A protein and the small-molecule ligand that binds it are described below.
Small molecule (SMILES): CC(=O)N[C@@H]1[C@@H](O)[C@H](O)[C@@H](CO)O[C@H]1O

Sequence of chain 1.A:
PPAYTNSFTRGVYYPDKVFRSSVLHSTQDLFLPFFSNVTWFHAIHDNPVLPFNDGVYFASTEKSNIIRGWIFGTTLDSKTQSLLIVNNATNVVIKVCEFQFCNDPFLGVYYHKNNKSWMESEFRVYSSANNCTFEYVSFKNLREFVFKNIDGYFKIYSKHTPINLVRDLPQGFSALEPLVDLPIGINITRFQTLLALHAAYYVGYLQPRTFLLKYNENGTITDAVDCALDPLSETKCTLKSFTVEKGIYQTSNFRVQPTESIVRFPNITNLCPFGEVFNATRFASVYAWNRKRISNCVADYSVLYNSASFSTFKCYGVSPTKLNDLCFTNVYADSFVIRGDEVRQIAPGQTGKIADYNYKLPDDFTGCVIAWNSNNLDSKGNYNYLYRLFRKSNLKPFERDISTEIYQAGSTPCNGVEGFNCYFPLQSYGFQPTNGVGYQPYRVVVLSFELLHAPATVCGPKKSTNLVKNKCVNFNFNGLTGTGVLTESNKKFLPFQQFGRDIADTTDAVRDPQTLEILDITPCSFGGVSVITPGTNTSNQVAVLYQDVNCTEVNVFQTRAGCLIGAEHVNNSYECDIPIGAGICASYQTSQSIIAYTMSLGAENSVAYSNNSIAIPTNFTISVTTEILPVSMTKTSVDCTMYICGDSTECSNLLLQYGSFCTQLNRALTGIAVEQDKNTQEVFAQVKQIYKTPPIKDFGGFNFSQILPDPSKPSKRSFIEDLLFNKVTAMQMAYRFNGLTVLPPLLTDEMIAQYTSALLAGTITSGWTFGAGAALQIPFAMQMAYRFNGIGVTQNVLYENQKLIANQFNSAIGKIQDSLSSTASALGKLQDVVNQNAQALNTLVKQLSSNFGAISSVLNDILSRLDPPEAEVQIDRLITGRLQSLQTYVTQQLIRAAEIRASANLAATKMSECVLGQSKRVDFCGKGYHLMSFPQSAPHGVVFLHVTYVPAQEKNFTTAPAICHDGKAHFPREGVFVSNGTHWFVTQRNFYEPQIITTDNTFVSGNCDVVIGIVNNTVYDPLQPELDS

Binding-site contacts:
Ligand atom C1 contacts residue GLU154 of chain 1.A at 3.7 Å.
Ligand atom N2 contacts residue ALA123 of chain 1.A at 3.7 Å.
Ligand atom C8 contacts residue ASN125 of chain 1.A at 3.2 Å.
Ligand atom O7 contacts residue ASN125 of chain 1.A at 2.8 Å (h-bond).
Ligand atom O7 contacts residue ASN122 of chain 1.A at 3.2 Å (h-bond).
Ligand atom O7 contacts residue ALA123 of chain 1.A at 3.6 Å.
Ligand atom O5 contacts residue PHE157 of chain 1.A at 3.1 Å.
Ligand atom C1 contacts residue ASN122 of chain 1.A at 1.4 Å.
Ligand atom C4 contacts residue ASN122 of chain 1.A at 4.2 Å.
Ligand atom C2 contacts residue GLU154 of chain 1.A at 3.9 Å.
Ligand atom C8 contacts residue ASN122 of chain 1.A at 3.6 Å.
Ligand atom C4 contacts residue PHE157 of chain 1.A at 3.8 Å (hydrophobic).
Ligand atom C5 contacts residue PHE157 of chain 1.A at 2.9 Å (hydrophobic).
Ligand atom C3 contacts residue ASN122 of chain 1.A at 3.8 Å.
Ligand atom O5 contacts residue GLU154 of chain 1.A at 3.4 Å (salt-bridge).
Ligand atom C7 contacts residue ALA123 of chain 1.A at 2.9 Å (hydrophobic).
Ligand atom O6 contacts residue PHE157 of chain 1.A at 2.6 Å.
Ligand atom C6 contacts residue PHE157 of chain 1.A at 1.6 Å (hydrophobic).
Ligand atom N2 contacts residue ASN122 of chain 1.A at 2.8 Å (h-bond).
Ligand atom C2 contacts residue ASN122 of chain 1.A at 2.4 Å.
Ligand atom C7 contacts residue ASN122 of chain 1.A at 3.4 Å.
Ligand atom C8 contacts residue ALA123 of chain 1.A at 1.6 Å (hydrophobic).
Ligand atom N2 contacts residue GLU154 of chain 1.A at 3.8 Å.
Ligand atom C7 contacts residue ASN125 of chain 1.A at 3.4 Å.
Ligand atom C1 contacts residue PHE157 of chain 1.A at 4.5 Å (hydrophobic).
Ligand atom C5 contacts residue ASN122 of chain 1.A at 3.7 Å.
Ligand atom O5 contacts residue ASN122 of chain 1.A at 2.4 Å (h-bond).
Ligand atom O4 contacts residue PHE157 of chain 1.A at 4.3 Å.